The protein below binds the small molecule below.
Small molecule (SMILES): CC(=O)N[C@@H]1[C@@H](O)[C@H](O)[C@@H](CO)O[C@H]1O

Sequence of chain 1.D:
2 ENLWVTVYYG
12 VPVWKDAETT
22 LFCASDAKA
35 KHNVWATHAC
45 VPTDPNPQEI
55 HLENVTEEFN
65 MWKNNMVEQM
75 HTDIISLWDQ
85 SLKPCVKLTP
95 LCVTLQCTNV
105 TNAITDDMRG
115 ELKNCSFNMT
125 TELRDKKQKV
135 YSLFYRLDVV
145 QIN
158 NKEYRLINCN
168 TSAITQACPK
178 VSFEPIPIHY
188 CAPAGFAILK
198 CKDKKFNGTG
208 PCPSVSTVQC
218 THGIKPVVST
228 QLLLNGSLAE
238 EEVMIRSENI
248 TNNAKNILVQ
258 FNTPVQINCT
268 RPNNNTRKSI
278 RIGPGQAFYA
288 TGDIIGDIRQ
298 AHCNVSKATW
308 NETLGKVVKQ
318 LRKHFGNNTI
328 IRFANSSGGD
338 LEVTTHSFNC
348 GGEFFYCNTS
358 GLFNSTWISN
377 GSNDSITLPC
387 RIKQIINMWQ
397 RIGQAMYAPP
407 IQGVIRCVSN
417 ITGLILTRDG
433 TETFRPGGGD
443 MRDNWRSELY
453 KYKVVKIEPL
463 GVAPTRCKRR

Binding-site contacts:
Ligand atom O5 contacts residue ASN332 of chain 1.D at 2.4 Å (h-bond).
Ligand atom C8 contacts residue NAG1 of chain 1.X at 4.3 Å.
Ligand atom C4 contacts residue ASN332 of chain 1.D at 4.2 Å.
Ligand atom C7 contacts residue ASN332 of chain 1.D at 3.3 Å.
Ligand atom C7 contacts residue NAG1 of chain 1.X at 3.8 Å.
Ligand atom C7 contacts residue SER357 of chain 1.D at 4.0 Å.
Ligand atom N2 contacts residue SER357 of chain 1.D at 4.3 Å.
Ligand atom O7 contacts residue SER357 of chain 1.D at 3.2 Å (h-bond).
Ligand atom C2 contacts residue NAG1 of chain 1.X at 4.2 Å.
Ligand atom C7 contacts residue SER333 of chain 1.D at 4.3 Å.
Ligand atom O7 contacts residue NAG1 of chain 1.X at 3.1 Å (h-bond).
Ligand atom C3 contacts residue NAG1 of chain 1.X at 4.1 Å.
Ligand atom C8 contacts residue SER333 of chain 1.D at 3.9 Å.
Ligand atom C2 contacts residue SER357 of chain 1.D at 3.8 Å.
Ligand atom N2 contacts residue ASN332 of chain 1.D at 2.9 Å (h-bond).
Ligand atom N2 contacts residue SER333 of chain 1.D at 4.1 Å.
Ligand atom C2 contacts residue ASN332 of chain 1.D at 2.4 Å.
Ligand atom O4 contacts residue NAG1 of chain 1.X at 4.4 Å.
Ligand atom C4 contacts residue NAG1 of chain 1.X at 4.0 Å.
Ligand atom C1 contacts residue SER357 of chain 1.D at 3.6 Å.
Ligand atom C6 contacts residue NAG1 of chain 1.X at 4.4 Å.
Ligand atom C5 contacts residue ASN332 of chain 1.D at 3.7 Å.
Ligand atom C8 contacts residue ASN332 of chain 1.D at 4.4 Å.
Ligand atom O7 contacts residue ASN355 of chain 1.D at 3.5 Å (h-bond).
Ligand atom O7 contacts residue ASN332 of chain 1.D at 3.4 Å (h-bond).
Ligand atom C1 contacts residue ASN332 of chain 1.D at 1.4 Å.
Ligand atom O3 contacts residue NAG1 of chain 1.X at 3.4 Å (h-bond).
Ligand atom O6 contacts residue NAG1 of chain 1.X at 3.5 Å (h-bond).
Ligand atom C8 contacts residue THR341 of chain 1.D at 4.1 Å.
Ligand atom O5 contacts residue SER357 of chain 1.D at 3.8 Å.
Ligand atom C3 contacts residue ASN332 of chain 1.D at 3.8 Å.
Ligand atom N2 contacts residue NAG1 of chain 1.X at 4.3 Å.